Binding-site contacts:
Ligand atom N2 contacts residue VAL383 of chain 1.A at 4.1 Å.
Ligand atom C3 contacts residue ASN396 of chain 1.A at 3.8 Å.
Ligand atom C8 contacts residue PHE385 of chain 1.A at 4.0 Å (hydrophobic).
Ligand atom C1 contacts residue ASN396 of chain 1.A at 1.4 Å.
Ligand atom C7 contacts residue ASN396 of chain 1.A at 4.2 Å.
Ligand atom C5 contacts residue ASN396 of chain 1.A at 3.7 Å.
Ligand atom C4 contacts residue ASN396 of chain 1.A at 4.3 Å.
Ligand atom N2 contacts residue ASN396 of chain 1.A at 2.9 Å (h-bond).
Ligand atom O5 contacts residue ASN396 of chain 1.A at 2.4 Å (h-bond).
Ligand atom C2 contacts residue ASN396 of chain 1.A at 2.5 Å.
Ligand atom N2 contacts residue PHE385 of chain 1.A at 4.2 Å.

Sequence of chain 1.A:
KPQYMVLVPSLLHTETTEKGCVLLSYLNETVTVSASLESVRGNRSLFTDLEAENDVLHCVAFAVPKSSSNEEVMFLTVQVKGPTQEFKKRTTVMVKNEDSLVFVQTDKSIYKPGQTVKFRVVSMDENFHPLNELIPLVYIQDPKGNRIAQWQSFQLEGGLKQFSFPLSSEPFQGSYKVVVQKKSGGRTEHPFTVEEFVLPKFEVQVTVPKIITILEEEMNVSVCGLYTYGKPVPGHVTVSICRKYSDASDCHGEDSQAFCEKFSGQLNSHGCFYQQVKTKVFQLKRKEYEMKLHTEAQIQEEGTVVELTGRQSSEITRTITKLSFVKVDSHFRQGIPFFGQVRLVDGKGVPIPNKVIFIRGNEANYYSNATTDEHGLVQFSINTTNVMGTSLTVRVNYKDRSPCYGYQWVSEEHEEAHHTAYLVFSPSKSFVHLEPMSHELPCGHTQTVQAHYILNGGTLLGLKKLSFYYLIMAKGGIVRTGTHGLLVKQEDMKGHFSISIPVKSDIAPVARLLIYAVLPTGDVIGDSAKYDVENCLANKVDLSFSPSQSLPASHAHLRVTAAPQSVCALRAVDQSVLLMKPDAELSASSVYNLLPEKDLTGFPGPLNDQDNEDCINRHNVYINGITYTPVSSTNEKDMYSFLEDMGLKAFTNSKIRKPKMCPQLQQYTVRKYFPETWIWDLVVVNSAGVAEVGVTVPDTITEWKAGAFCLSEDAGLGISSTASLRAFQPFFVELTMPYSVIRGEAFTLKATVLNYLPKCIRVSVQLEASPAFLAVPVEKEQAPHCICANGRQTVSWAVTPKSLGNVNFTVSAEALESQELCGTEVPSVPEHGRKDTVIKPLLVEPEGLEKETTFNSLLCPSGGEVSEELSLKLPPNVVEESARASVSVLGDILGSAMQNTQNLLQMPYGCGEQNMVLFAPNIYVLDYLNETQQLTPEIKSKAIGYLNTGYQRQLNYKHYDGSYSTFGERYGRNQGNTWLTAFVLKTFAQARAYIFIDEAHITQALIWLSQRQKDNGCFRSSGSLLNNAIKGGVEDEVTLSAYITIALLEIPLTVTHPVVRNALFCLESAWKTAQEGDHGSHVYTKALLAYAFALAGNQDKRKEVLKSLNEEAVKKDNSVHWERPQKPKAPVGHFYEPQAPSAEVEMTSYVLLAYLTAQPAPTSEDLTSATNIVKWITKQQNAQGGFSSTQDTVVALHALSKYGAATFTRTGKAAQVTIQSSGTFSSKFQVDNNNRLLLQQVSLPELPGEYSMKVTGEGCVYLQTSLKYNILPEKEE

A small-molecule ligand and the protein it binds are described below.
Small molecule (SMILES): CC(=O)N[C@@H]1[C@@H](O)[C@H](O)[C@@H](CO)O[C@H]1O